Binding-site contacts:
Ligand atom C8 contacts residue GLU182 of chain 1.B at 3.3 Å.
Ligand atom O6 contacts residue THR153 of chain 1.B at 3.4 Å.
Ligand atom O7 contacts residue ASN151 of chain 1.B at 4.5 Å.
Ligand atom O5 contacts residue VAL156 of chain 1.B at 4.3 Å.
Ligand atom C6 contacts residue THR153 of chain 1.B at 3.8 Å.
Ligand atom O7 contacts residue PHE185 of chain 1.B at 3.3 Å.
Ligand atom C2 contacts residue ASN151 of chain 1.B at 2.4 Å.
Ligand atom O5 contacts residue ASN154 of chain 1.B at 3.7 Å.
Ligand atom C8 contacts residue LEU170 of chain 1.B at 4.0 Å (hydrophobic).
Ligand atom C4 contacts residue ASN151 of chain 1.B at 4.2 Å.
Ligand atom C7 contacts residue PHE185 of chain 1.B at 4.1 Å (hydrophobic).
Ligand atom C1 contacts residue ASN151 of chain 1.B at 1.4 Å.
Ligand atom N2 contacts residue ASN151 of chain 1.B at 2.9 Å (h-bond).
Ligand atom C5 contacts residue THR153 of chain 1.B at 3.6 Å.
Ligand atom C6 contacts residue ASN154 of chain 1.B at 3.9 Å.
Ligand atom C7 contacts residue ASN151 of chain 1.B at 3.9 Å.
Ligand atom O5 contacts residue THR153 of chain 1.B at 3.5 Å.
Ligand atom C5 contacts residue ASN151 of chain 1.B at 3.6 Å.
Ligand atom C3 contacts residue ASN151 of chain 1.B at 3.8 Å.
Ligand atom O5 contacts residue ASN151 of chain 1.B at 2.3 Å (h-bond).
Ligand atom C1 contacts residue ASN154 of chain 1.B at 4.1 Å.
Ligand atom C8 contacts residue PHE185 of chain 1.B at 3.9 Å (hydrophobic).
Ligand atom C7 contacts residue GLU182 of chain 1.B at 4.4 Å.
Ligand atom C1 contacts residue THR153 of chain 1.B at 3.6 Å.

Sequence of chain 1.B:
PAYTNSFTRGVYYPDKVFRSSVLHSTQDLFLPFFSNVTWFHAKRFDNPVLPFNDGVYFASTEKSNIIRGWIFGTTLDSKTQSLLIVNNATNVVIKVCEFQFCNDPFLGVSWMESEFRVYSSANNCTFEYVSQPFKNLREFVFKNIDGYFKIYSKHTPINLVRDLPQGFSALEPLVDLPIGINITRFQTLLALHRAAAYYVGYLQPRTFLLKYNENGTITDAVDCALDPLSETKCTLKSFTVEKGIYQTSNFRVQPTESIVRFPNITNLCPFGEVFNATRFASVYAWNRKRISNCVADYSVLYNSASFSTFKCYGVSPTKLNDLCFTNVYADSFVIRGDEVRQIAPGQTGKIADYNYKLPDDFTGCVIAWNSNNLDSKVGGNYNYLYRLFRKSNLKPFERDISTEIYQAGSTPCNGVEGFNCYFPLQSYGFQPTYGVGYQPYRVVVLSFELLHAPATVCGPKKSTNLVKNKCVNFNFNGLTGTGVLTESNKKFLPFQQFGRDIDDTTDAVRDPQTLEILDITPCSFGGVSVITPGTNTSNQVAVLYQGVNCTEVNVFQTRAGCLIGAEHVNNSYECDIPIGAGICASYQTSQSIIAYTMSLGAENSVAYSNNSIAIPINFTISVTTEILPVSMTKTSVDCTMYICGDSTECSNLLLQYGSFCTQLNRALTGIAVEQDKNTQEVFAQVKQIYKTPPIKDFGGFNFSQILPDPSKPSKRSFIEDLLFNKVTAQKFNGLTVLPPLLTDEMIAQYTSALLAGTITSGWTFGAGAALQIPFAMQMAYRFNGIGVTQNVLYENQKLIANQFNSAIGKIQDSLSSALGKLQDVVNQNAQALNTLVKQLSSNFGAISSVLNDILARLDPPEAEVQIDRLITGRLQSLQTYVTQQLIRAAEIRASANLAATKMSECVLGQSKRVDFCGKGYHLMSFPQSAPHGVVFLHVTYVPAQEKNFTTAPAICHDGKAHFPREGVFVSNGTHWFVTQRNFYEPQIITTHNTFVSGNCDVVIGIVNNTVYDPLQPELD

A protein and the small-molecule ligand that binds it are described below.
Small molecule (SMILES): CC(=O)N[C@@H]1[C@@H](O)[C@H](O)[C@@H](CO)O[C@H]1O